The small molecule below binds the protein below.
Small molecule (SMILES): CC(=O)N[C@@H]1[C@@H](O)[C@H](O)[C@@H](CO)O[C@H]1O

Sequence of chain 1.C:
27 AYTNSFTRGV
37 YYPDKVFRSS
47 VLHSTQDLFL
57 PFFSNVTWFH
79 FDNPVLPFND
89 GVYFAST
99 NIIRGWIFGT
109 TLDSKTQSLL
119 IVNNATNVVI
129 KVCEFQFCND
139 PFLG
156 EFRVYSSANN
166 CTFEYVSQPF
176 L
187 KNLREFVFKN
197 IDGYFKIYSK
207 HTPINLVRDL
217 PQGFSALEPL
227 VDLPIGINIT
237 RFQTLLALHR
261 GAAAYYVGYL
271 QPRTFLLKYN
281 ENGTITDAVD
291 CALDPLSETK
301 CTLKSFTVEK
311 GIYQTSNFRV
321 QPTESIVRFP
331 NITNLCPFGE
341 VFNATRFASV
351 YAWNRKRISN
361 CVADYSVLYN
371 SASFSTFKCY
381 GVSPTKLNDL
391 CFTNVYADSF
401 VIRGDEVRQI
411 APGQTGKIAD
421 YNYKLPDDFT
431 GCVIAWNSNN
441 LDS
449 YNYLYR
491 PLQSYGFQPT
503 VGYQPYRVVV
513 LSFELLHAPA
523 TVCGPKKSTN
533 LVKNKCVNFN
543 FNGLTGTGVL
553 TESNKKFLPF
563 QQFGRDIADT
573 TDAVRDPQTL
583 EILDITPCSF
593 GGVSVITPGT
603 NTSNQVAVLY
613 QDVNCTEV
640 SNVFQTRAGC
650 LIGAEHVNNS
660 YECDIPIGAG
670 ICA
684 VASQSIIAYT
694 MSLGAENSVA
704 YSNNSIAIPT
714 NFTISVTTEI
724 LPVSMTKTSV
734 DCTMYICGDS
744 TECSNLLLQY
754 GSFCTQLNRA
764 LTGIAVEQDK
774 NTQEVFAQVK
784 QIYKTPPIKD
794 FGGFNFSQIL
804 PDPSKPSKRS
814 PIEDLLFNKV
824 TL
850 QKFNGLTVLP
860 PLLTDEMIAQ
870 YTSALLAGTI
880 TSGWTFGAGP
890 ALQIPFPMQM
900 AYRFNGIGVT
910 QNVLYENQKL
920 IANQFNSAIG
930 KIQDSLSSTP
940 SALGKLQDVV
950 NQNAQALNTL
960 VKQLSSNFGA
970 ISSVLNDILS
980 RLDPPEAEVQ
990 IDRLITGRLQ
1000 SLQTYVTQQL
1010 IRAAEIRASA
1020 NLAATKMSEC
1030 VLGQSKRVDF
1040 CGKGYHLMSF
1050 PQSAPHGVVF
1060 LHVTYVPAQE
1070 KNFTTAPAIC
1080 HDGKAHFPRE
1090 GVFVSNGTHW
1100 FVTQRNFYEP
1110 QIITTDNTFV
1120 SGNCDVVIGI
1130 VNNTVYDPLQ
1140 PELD

Binding-site contacts:
Ligand atom O7 contacts residue ASN798 of chain 1.C at 3.8 Å.
Ligand atom O6 contacts residue GLN801 of chain 1.C at 2.9 Å (h-bond).
Ligand atom C5 contacts residue ASN798 of chain 1.C at 3.6 Å.
Ligand atom C1 contacts residue SER800 of chain 1.C at 3.5 Å.
Ligand atom N2 contacts residue ASN798 of chain 1.C at 3.0 Å (h-bond).
Ligand atom C1 contacts residue ASN798 of chain 1.C at 1.4 Å.
Ligand atom C8 contacts residue LYS792 of chain 1.C at 4.4 Å.
Ligand atom O5 contacts residue SER800 of chain 1.C at 3.7 Å.
Ligand atom C5 contacts residue SER800 of chain 1.C at 3.7 Å.
Ligand atom C6 contacts residue GLN801 of chain 1.C at 4.3 Å.
Ligand atom C2 contacts residue SER800 of chain 1.C at 4.5 Å.
Ligand atom O5 contacts residue ASN798 of chain 1.C at 2.3 Å (h-bond).
Ligand atom C4 contacts residue ASN798 of chain 1.C at 4.2 Å.
Ligand atom C2 contacts residue ASN798 of chain 1.C at 2.5 Å.
Ligand atom C3 contacts residue ASN798 of chain 1.C at 3.8 Å.
Ligand atom C7 contacts residue ASN798 of chain 1.C at 3.6 Å.
Ligand atom C3 contacts residue SER800 of chain 1.C at 4.5 Å.
Ligand atom O6 contacts residue SER800 of chain 1.C at 4.5 Å.